Binding-site contacts:
Ligand atom C8 contacts residue THR55 of chain 1.B at 3.9 Å.
Ligand atom C8 contacts residue LEU46 of chain 1.B at 4.0 Å (hydrophobic).
Ligand atom C5 contacts residue ASN53 of chain 1.B at 3.7 Å.
Ligand atom C6 contacts residue THR55 of chain 1.B at 4.2 Å.
Ligand atom O5 contacts residue ASN53 of chain 1.B at 2.4 Å (h-bond).
Ligand atom C1 contacts residue THR55 of chain 1.B at 4.5 Å.
Ligand atom C8 contacts residue ASN53 of chain 1.B at 4.5 Å.
Ligand atom C3 contacts residue ASN53 of chain 1.B at 3.8 Å.
Ligand atom O7 contacts residue ASN53 of chain 1.B at 3.3 Å (h-bond).
Ligand atom C7 contacts residue ASN53 of chain 1.B at 3.3 Å.
Ligand atom C5 contacts residue THR55 of chain 1.B at 3.9 Å.
Ligand atom C4 contacts residue ASN53 of chain 1.B at 4.2 Å.
Ligand atom C1 contacts residue ASN53 of chain 1.B at 1.4 Å.
Ligand atom C2 contacts residue ASN53 of chain 1.B at 2.4 Å.
Ligand atom O5 contacts residue THR55 of chain 1.B at 4.2 Å.
Ligand atom O6 contacts residue THR55 of chain 1.B at 4.1 Å.
Ligand atom N2 contacts residue ASN53 of chain 1.B at 2.9 Å (h-bond).

A protein and the small-molecule ligand that binds it are described below.
Small molecule (SMILES): CC(=O)N[C@H]1[C@H](O[C@H]2[C@H](O)[C@@H](NC(C)=O)CO[C@@H]2CO)O[C@H](CO)[C@@H](O[C@H]2O[C@H](CO[C@H]3O[C@H](CO)[C@@H](O)[C@H](O)[C@@H]3O)[C@@H](O)[C@H](O[C@H]3O[C@H](CO)[C@@H](O)[C@H](O)[C@@H]3O)[C@@H]2O)[C@@H]1O

Sequence of chain 1.B:
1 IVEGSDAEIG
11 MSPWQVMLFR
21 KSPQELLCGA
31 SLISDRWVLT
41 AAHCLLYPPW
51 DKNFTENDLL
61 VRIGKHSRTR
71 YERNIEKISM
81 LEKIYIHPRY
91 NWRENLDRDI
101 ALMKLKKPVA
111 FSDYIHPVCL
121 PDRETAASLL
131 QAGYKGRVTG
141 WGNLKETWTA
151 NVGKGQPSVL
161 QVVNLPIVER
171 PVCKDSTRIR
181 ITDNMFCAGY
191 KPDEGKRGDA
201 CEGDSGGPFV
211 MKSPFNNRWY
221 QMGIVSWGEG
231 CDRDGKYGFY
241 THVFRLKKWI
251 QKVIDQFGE